Binding-site contacts:
Ligand atom C1 contacts residue HIS130 of chain 2.A at 3.7 Å.
Ligand atom O1 contacts residue GLN133 of chain 2.A at 3.7 Å.
Ligand atom O3P contacts residue THR53 of chain 2.A at 2.9 Å (h-bond).
Ligand atom O1 contacts residue ARG103 of chain 2.A at 2.9 Å (salt-bridge).
Ligand atom O2P contacts residue ARG54 of chain 2.A at 3.5 Å (salt-bridge).
Ligand atom O1 contacts residue ARG297 of chain 2.A at 3.0 Å (salt-bridge).
Ligand atom O1 contacts residue HIS130 of chain 2.A at 2.7 Å (h-bond).
Ligand atom CA contacts residue ASP227 of chain 2.A at 3.5 Å.
Ligand atom CB contacts residue ASP227 of chain 2.A at 3.6 Å.
Ligand atom O2P contacts residue SER52 of chain 2.A at 2.7 Å (h-bond).
Ligand atom C1 contacts residue ARG103 of chain 2.A at 3.7 Å.
Ligand atom C1P contacts residue ARG297 of chain 2.A at 3.5 Å.
Ligand atom P contacts residue ARG54 of chain 2.A at 3.7 Å.
Ligand atom O1 contacts residue THR55 of chain 2.A at 3.3 Å (h-bond).
Ligand atom C1P contacts residue ARG54 of chain 2.A at 3.3 Å.
Ligand atom CD contacts residue LEU270 of chain 2.A at 3.6 Å (hydrophobic).
Ligand atom O3P contacts residue GLN79 of chain 1.A at 3.7 Å.
Ligand atom CB contacts residue GLN164 of chain 2.A at 3.7 Å.
Ligand atom CD contacts residue MET125 of chain 2.A at 3.8 Å (hydrophobic).
Ligand atom O2P contacts residue ARG103 of chain 2.A at 3.4 Å (salt-bridge).
Ligand atom C1 contacts residue ARG297 of chain 2.A at 3.5 Å.
Ligand atom O1P contacts residue GLN79 of chain 1.A at 2.8 Å (h-bond).
Ligand atom CD contacts residue HIS130 of chain 2.A at 3.8 Å.
Ligand atom CD contacts residue CYS269 of chain 2.A at 3.7 Å (hydrophobic).
Ligand atom O1P contacts residue SER52 of chain 2.A at 3.8 Å.
Ligand atom CA contacts residue GLN164 of chain 2.A at 3.7 Å.
Ligand atom P contacts residue THR53 of chain 2.A at 3.7 Å.
Ligand atom O1P contacts residue ARG103 of chain 2.A at 2.9 Å (salt-bridge).
Ligand atom C1P contacts residue LEU270 of chain 2.A at 3.6 Å (hydrophobic).
Ligand atom CB contacts residue VAL165 of chain 2.A at 3.7 Å (hydrophobic).
Ligand atom C1 contacts residue LEU270 of chain 2.A at 3.6 Å (hydrophobic).
Ligand atom CG contacts residue TYR233 of chain 2.A at 3.8 Å (hydrophobic).
Ligand atom NE contacts residue LEU270 of chain 2.A at 2.8 Å (h-bond).
Ligand atom O2P contacts residue THR53 of chain 2.A at 3.7 Å.
Ligand atom N contacts residue GLN164 of chain 2.A at 2.9 Å (h-bond).
Ligand atom O2P contacts residue THR55 of chain 2.A at 2.7 Å (h-bond).
Ligand atom O3P contacts residue ARG54 of chain 2.A at 2.8 Å (salt-bridge).
Ligand atom N contacts residue ASP227 of chain 2.A at 2.7 Å (salt-bridge).
Ligand atom CG contacts residue LEU270 of chain 2.A at 3.8 Å (hydrophobic).
Ligand atom P contacts residue SER52 of chain 2.A at 3.7 Å.

The small molecule below binds the protein below.
Small molecule (SMILES): NCCCCNC(=O)CP(=O)(O)O

Sequence of chain 1.A:
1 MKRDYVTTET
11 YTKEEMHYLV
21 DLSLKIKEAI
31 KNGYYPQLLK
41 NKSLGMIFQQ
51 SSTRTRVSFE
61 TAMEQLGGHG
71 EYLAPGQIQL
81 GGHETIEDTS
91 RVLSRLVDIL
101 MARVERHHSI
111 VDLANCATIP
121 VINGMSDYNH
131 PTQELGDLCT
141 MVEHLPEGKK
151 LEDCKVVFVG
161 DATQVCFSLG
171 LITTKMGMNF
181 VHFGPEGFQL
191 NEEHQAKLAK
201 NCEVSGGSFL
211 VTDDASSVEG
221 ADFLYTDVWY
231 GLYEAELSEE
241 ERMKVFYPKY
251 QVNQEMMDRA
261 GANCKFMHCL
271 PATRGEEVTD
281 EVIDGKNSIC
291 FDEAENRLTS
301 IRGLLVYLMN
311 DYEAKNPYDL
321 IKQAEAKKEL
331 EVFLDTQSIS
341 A

Sequence of chain 2.A:
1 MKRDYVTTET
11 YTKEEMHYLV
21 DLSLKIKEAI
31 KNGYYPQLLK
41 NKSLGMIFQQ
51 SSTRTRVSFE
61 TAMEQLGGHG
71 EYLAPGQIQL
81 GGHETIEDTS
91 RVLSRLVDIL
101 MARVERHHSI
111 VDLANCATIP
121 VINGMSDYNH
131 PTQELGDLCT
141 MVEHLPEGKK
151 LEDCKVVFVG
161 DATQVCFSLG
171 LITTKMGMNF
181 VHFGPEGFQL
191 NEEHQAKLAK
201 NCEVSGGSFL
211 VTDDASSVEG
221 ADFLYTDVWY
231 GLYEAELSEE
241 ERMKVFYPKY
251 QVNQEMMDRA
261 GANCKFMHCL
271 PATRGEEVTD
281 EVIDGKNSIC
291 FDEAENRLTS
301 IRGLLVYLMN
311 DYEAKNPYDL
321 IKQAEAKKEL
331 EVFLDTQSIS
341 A